Sequence of chain 1.F:
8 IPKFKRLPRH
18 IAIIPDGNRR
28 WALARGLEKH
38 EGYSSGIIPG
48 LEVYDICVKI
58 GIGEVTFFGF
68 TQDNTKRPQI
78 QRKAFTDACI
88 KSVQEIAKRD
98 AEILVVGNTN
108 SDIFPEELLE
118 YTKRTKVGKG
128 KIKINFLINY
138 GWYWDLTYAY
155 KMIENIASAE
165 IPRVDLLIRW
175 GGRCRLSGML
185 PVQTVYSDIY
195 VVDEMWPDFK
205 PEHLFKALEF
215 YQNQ

A small-molecule ligand and the protein it binds are described below.
Small molecule (SMILES): CC(C)=CCC/C(C)=C/CC/C(C)=C/COC(CO)CO

Binding-site contacts:
Ligand atom O5 contacts residue FQF1 of chain 1.EA at 0.6 Å.
Ligand atom C10 contacts residue FQF1 of chain 1.EA at 0.7 Å.
Ligand atom C17 contacts residue FV31 of chain 1.FA at 0.2 Å.
Ligand atom C17 contacts residue FQF1 of chain 1.EA at 0.3 Å.
Ligand atom C12 contacts residue FV31 of chain 1.FA at 0.3 Å.
Ligand atom C20 contacts residue FQF1 of chain 1.EA at 0.5 Å.
Ligand atom C18 contacts residue FQF1 of chain 1.EA at 0.2 Å.
Ligand atom C6 contacts residue FQF1 of chain 1.EA at 0.8 Å.
Ligand atom C14 contacts residue FQF1 of chain 1.EA at 0.6 Å.
Ligand atom C13 contacts residue FQF1 of chain 1.EA at 0.6 Å.
Ligand atom C3 contacts residue FV31 of chain 1.FA at 1.0 Å.
Ligand atom C8 contacts residue FQF1 of chain 1.EA at 0.7 Å.
Ligand atom C2 contacts residue FQF1 of chain 1.EA at 1.3 Å.
Ligand atom C15 contacts residue FQF1 of chain 1.EA at 0.6 Å.
Ligand atom C18 contacts residue FV31 of chain 1.FA at 0.1 Å.
Ligand atom C3 contacts residue FQF1 of chain 1.EA at 0.6 Å.
Ligand atom C19 contacts residue FV31 of chain 1.FA at 0.1 Å.
Ligand atom C2 contacts residue FV31 of chain 1.FA at 0.6 Å.
Ligand atom O6 contacts residue FV31 of chain 1.FA at 0.4 Å (h-bond).
Ligand atom O5 contacts residue FV31 of chain 1.FA at 0.6 Å (h-bond).
Ligand atom C9 contacts residue FV31 of chain 1.FA at 0.4 Å.
Ligand atom C15 contacts residue FV31 of chain 1.FA at 0.3 Å.
Ligand atom C16 contacts residue FV31 of chain 1.FA at 0.4 Å.
Ligand atom O7 contacts residue FQF1 of chain 1.EA at 1.6 Å.
Ligand atom O6 contacts residue FQF1 of chain 1.EA at 1.1 Å (h-bond).
Ligand atom C16 contacts residue FQF1 of chain 1.EA at 0.8 Å.
Ligand atom C8 contacts residue FV31 of chain 1.FA at 0.4 Å.
Ligand atom C7 contacts residue FV31 of chain 1.FA at 0.8 Å.
Ligand atom C9 contacts residue FQF1 of chain 1.EA at 0.9 Å.
Ligand atom C6 contacts residue FV31 of chain 1.FA at 1.3 Å.
Ligand atom C13 contacts residue FV31 of chain 1.FA at 0.3 Å.
Ligand atom C11 contacts residue FQF1 of chain 1.EA at 0.7 Å.
Ligand atom C10 contacts residue FV31 of chain 1.FA at 0.9 Å.
Ligand atom C11 contacts residue FV31 of chain 1.FA at 0.2 Å.
Ligand atom C20 contacts residue FV31 of chain 1.FA at 0.2 Å.
Ligand atom C14 contacts residue FV31 of chain 1.FA at 0.7 Å.
Ligand atom C19 contacts residue FQF1 of chain 1.EA at 0.3 Å.
Ligand atom C31 contacts residue FV31 of chain 1.FA at 1.3 Å.
Ligand atom C12 contacts residue FQF1 of chain 1.EA at 0.7 Å.
Ligand atom C7 contacts residue FQF1 of chain 1.EA at 0.8 Å.